Binding-site contacts:
Ligand atom C5 contacts residue ASN205 of chain 1.A at 3.6 Å.
Ligand atom N2 contacts residue GLN217 of chain 1.A at 3.9 Å.
Ligand atom C6 contacts residue TRP220 of chain 1.A at 3.7 Å (hydrophobic).
Ligand atom O5 contacts residue SER208 of chain 1.A at 2.7 Å (h-bond).
Ligand atom O7 contacts residue MET213 of chain 1.A at 4.3 Å.
Ligand atom C7 contacts residue ALA214 of chain 1.A at 4.3 Å (hydrophobic).
Ligand atom O5 contacts residue ASN205 of chain 1.A at 2.4 Å (h-bond).
Ligand atom O6 contacts residue GLN217 of chain 1.A at 4.0 Å.
Ligand atom C6 contacts residue LEU210 of chain 1.A at 4.1 Å (hydrophobic).
Ligand atom O6 contacts residue LEU210 of chain 1.A at 3.6 Å.
Ligand atom O7 contacts residue ALA214 of chain 1.A at 3.6 Å.
Ligand atom C5 contacts residue SER208 of chain 1.A at 3.5 Å.
Ligand atom O7 contacts residue GLN217 of chain 1.A at 3.3 Å (h-bond).
Ligand atom C1 contacts residue SER208 of chain 1.A at 3.5 Å.
Ligand atom C8 contacts residue VAL215 of chain 1.A at 3.9 Å (hydrophobic).
Ligand atom O5 contacts residue LEU212 of chain 1.A at 4.0 Å.
Ligand atom O7 contacts residue ASN205 of chain 1.A at 3.4 Å (h-bond).
Ligand atom C7 contacts residue GLN217 of chain 1.A at 3.3 Å.
Ligand atom C4 contacts residue ASN205 of chain 1.A at 4.1 Å.
Ligand atom O3 contacts residue GLN217 of chain 1.A at 3.4 Å (h-bond).
Ligand atom C8 contacts residue GLN217 of chain 1.A at 3.5 Å.
Ligand atom C8 contacts residue ALA214 of chain 1.A at 4.4 Å (hydrophobic).
Ligand atom C3 contacts residue ASN205 of chain 1.A at 3.7 Å.
Ligand atom C6 contacts residue SER208 of chain 1.A at 3.6 Å.
Ligand atom C2 contacts residue ASN205 of chain 1.A at 2.4 Å.
Ligand atom N2 contacts residue ASN205 of chain 1.A at 2.8 Å (h-bond).
Ligand atom O6 contacts residue SER208 of chain 1.A at 4.0 Å.
Ligand atom C1 contacts residue ASN205 of chain 1.A at 1.4 Å.
Ligand atom C7 contacts residue ASN205 of chain 1.A at 3.3 Å.
Ligand atom C7 contacts residue VAL215 of chain 1.A at 4.0 Å (hydrophobic).
Ligand atom O6 contacts residue TRP220 of chain 1.A at 3.7 Å.
Ligand atom O7 contacts residue VAL215 of chain 1.A at 3.0 Å (h-bond).
Ligand atom O6 contacts residue LEU212 of chain 1.A at 4.0 Å.

Sequence of chain 1.A:
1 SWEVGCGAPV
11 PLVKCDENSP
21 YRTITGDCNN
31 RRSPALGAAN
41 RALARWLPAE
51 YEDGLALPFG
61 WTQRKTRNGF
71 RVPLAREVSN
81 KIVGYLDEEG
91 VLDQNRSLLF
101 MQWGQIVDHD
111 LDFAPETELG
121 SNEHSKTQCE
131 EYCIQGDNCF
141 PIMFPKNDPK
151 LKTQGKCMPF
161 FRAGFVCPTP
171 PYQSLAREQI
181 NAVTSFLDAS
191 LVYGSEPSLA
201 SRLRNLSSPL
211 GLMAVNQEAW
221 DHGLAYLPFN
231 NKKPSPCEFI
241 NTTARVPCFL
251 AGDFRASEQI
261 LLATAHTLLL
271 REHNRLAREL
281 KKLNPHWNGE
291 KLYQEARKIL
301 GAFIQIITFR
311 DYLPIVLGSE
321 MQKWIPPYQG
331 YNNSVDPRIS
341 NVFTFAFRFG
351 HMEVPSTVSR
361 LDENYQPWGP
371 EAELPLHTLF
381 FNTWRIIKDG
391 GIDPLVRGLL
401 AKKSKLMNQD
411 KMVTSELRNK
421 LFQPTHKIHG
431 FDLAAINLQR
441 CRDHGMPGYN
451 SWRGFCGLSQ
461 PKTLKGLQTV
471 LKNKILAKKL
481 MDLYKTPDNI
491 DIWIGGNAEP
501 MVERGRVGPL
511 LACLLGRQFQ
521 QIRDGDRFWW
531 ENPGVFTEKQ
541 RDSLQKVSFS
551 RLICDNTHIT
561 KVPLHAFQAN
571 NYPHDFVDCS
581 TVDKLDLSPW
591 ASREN

This small molecule binds to this protein.
Small molecule (SMILES): CC(=O)N[C@H]1[C@H](O[C@H]2[C@H](O)[C@@H](NC(C)=O)CO[C@@H]2CO)O[C@H](CO)[C@@H](O)[C@@H]1O